Sequence of chain 1.A:
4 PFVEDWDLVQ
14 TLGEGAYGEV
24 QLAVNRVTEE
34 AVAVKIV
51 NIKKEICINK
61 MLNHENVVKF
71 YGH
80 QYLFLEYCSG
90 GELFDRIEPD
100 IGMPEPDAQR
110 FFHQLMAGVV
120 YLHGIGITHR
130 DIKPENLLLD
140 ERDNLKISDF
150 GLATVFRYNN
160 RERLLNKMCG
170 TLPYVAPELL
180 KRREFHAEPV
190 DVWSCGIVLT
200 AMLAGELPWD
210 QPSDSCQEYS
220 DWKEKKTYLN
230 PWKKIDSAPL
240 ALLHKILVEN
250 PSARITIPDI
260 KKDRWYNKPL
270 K

A small-molecule ligand and the protein it binds are described below.
Small molecule (SMILES): CCOC(=O)c1cnc2[nH]nc(-c3cccc(C#N)c3)c2c1N1CCO[C@H](CN)C1

Binding-site contacts:
Ligand atom N10 contacts residue ALA36 of chain 1.A at 3.7 Å.
Ligand atom C21 contacts residue LEU137 of chain 1.A at 3.4 Å (hydrophobic).
Ligand atom N19 contacts residue GLU55 of chain 1.A at 2.9 Å (salt-bridge).
Ligand atom N19 contacts residue LYS38 of chain 1.A at 3.0 Å.
Ligand atom N10 contacts residue LEU137 of chain 1.A at 3.8 Å.
Ligand atom C25 contacts residue LEU15 of chain 1.A at 3.6 Å (hydrophobic).
Ligand atom N08 contacts residue TYR86 of chain 1.A at 3.8 Å.
Ligand atom C24 contacts residue VAL23 of chain 1.A at 3.9 Å (hydrophobic).
Ligand atom N29 contacts residue GLU91 of chain 1.A at 3.3 Å (salt-bridge).
Ligand atom C18 contacts residue LYS38 of chain 1.A at 3.5 Å.
Ligand atom C12 contacts residue LEU137 of chain 1.A at 3.5 Å (hydrophobic).
Ligand atom N11 contacts residue GLU85 of chain 1.A at 3.8 Å.
Ligand atom O26 contacts residue GLY16 of chain 1.A at 3.3 Å.
Ligand atom C09 contacts residue GLU85 of chain 1.A at 3.7 Å.
Ligand atom C28 contacts residue GLU91 of chain 1.A at 3.4 Å.
Ligand atom N08 contacts residue GLU85 of chain 1.A at 3.9 Å.
Ligand atom C01 contacts residue CYS87 of chain 1.A at 3.5 Å (hydrophobic).
Ligand atom C25 contacts residue GLY16 of chain 1.A at 3.2 Å.
Ligand atom C24 contacts residue LEU15 of chain 1.A at 3.5 Å (hydrophobic).
Ligand atom C01 contacts residue TYR86 of chain 1.A at 3.7 Å (hydrophobic).
Ligand atom C04 contacts residue LEU15 of chain 1.A at 3.8 Å (hydrophobic).
Ligand atom N08 contacts residue CYS87 of chain 1.A at 3.2 Å (h-bond).
Ligand atom C13 contacts residue SER147 of chain 1.A at 3.6 Å.
Ligand atom C07 contacts residue CYS87 of chain 1.A at 3.7 Å (hydrophobic).
Ligand atom N29 contacts residue LEU137 of chain 1.A at 3.8 Å.
Ligand atom O26 contacts residue LEU15 of chain 1.A at 3.4 Å (h-bond).
Ligand atom O05 contacts residue LEU15 of chain 1.A at 3.0 Å (h-bond).
Ligand atom C20 contacts residue SER147 of chain 1.A at 3.6 Å.
Ligand atom C22 contacts residue LEU137 of chain 1.A at 3.8 Å (hydrophobic).
Ligand atom N10 contacts residue GLU85 of chain 1.A at 2.8 Å (salt-bridge).
Ligand atom N11 contacts residue LEU137 of chain 1.A at 3.8 Å.
Ligand atom C16 contacts residue ASP148 of chain 1.A at 3.7 Å.
Ligand atom C07 contacts residue LEU15 of chain 1.A at 3.9 Å (hydrophobic).
Ligand atom C09 contacts residue LEU137 of chain 1.A at 3.5 Å (hydrophobic).
Ligand atom C27 contacts residue GLU91 of chain 1.A at 3.2 Å.
Ligand atom N29 contacts residue GLU134 of chain 1.A at 3.2 Å (salt-bridge).
Ligand atom N19 contacts residue ASP148 of chain 1.A at 3.9 Å.
Ligand atom C18 contacts residue ASP148 of chain 1.A at 3.9 Å.
Ligand atom C09 contacts residue ALA36 of chain 1.A at 3.9 Å (hydrophobic).
Ligand atom C07 contacts residue TYR86 of chain 1.A at 3.8 Å (hydrophobic).